Binding-site contacts:
Ligand atom N2 contacts residue ASN238 of chain 1.E at 2.8 Å (h-bond).
Ligand atom C8 contacts residue SER203 of chain 1.E at 3.9 Å.
Ligand atom O6 contacts residue ARG165 of chain 1.E at 2.4 Å (salt-bridge).
Ligand atom O7 contacts residue GLN218 of chain 1.C at 4.1 Å.
Ligand atom C7 contacts residue PRO217 of chain 1.C at 4.0 Å (hydrophobic).
Ligand atom O7 contacts residue ASN238 of chain 1.E at 3.6 Å.
Ligand atom C7 contacts residue ASN238 of chain 1.E at 3.4 Å.
Ligand atom C8 contacts residue ASP237 of chain 1.E at 4.0 Å.
Ligand atom C1 contacts residue ARG165 of chain 1.E at 3.8 Å.
Ligand atom C4 contacts residue ASN238 of chain 1.E at 4.2 Å.
Ligand atom C1 contacts residue ASN238 of chain 1.E at 1.4 Å.
Ligand atom C5 contacts residue ASN238 of chain 1.E at 3.6 Å.
Ligand atom C3 contacts residue ASN238 of chain 1.E at 3.8 Å.
Ligand atom O5 contacts residue ARG165 of chain 1.E at 2.8 Å (salt-bridge).
Ligand atom O7 contacts residue PRO217 of chain 1.C at 3.2 Å.
Ligand atom C6 contacts residue ARG165 of chain 1.E at 3.2 Å.
Ligand atom C8 contacts residue PRO217 of chain 1.C at 4.3 Å (hydrophobic).
Ligand atom C7 contacts residue GLY236 of chain 1.E at 4.0 Å.
Ligand atom C8 contacts residue ASN238 of chain 1.E at 4.4 Å.
Ligand atom C2 contacts residue ASN238 of chain 1.E at 2.4 Å.
Ligand atom C8 contacts residue GLY236 of chain 1.E at 3.5 Å.
Ligand atom C5 contacts residue ARG165 of chain 1.E at 3.6 Å.
Ligand atom O5 contacts residue ASN238 of chain 1.E at 2.4 Å (h-bond).
Ligand atom O6 contacts residue ASN238 of chain 1.E at 4.5 Å.
Ligand atom N2 contacts residue GLY236 of chain 1.E at 3.6 Å (h-bond).

Sequence of chain 1.E:
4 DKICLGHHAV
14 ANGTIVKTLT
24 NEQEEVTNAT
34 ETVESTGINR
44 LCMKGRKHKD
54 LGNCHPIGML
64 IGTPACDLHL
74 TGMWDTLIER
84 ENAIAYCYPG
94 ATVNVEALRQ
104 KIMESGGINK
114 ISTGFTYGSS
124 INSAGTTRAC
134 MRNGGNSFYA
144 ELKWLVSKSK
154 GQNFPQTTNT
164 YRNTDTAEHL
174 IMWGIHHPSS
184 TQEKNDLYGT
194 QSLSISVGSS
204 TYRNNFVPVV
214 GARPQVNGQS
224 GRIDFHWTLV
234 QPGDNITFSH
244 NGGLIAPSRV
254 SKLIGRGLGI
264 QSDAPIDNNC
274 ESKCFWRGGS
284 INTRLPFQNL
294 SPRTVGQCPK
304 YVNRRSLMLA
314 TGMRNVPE

A small-molecule ligand and the protein it binds are described below.
Small molecule (SMILES): CC(=O)N[C@H]1[C@H](O[C@H]2[C@H](O)[C@@H](NC(C)=O)CO[C@@H]2CO)O[C@H](CO)[C@@H](O)[C@@H]1O

Sequence of chain 1.C:
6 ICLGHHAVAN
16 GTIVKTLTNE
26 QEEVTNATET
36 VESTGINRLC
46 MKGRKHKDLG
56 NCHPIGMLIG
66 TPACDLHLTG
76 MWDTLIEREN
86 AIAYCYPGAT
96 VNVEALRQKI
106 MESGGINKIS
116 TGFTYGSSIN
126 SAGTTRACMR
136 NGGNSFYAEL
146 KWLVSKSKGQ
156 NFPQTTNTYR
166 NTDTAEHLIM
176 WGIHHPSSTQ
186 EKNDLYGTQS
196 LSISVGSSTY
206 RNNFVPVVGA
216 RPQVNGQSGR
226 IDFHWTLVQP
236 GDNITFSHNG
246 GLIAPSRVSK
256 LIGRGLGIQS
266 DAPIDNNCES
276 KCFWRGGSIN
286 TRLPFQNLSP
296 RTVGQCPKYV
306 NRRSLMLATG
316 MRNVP